Sequence of chain 1.A:
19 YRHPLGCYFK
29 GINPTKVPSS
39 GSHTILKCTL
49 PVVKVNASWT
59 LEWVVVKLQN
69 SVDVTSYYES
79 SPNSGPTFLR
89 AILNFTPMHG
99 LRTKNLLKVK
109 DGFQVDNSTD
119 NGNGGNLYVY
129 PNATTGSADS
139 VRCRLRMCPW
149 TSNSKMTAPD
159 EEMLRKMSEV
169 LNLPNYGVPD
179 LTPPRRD

This protein binds this small molecule.
Small molecule (SMILES): CC(=O)N[C@H]1[C@H](O[C@H]2[C@H](O)[C@@H](NC(C)=O)CO[C@@H]2CO)O[C@H](CO)[C@@H](O)[C@@H]1O

Binding-site contacts:
Ligand atom O7 contacts residue TYR128 of chain 1.A at 3.3 Å (h-bond).
Ligand atom O3 contacts residue LYS108 of chain 1.A at 4.3 Å.
Ligand atom O7 contacts residue VAL107 of chain 1.A at 3.5 Å.
Ligand atom O5 contacts residue ASN130 of chain 1.A at 2.3 Å (h-bond).
Ligand atom C7 contacts residue VAL107 of chain 1.A at 4.3 Å (hydrophobic).
Ligand atom C7 contacts residue ASN130 of chain 1.A at 3.4 Å.
Ligand atom C1 contacts residue VAL107 of chain 1.A at 4.2 Å (hydrophobic).
Ligand atom C2 contacts residue VAL107 of chain 1.A at 4.0 Å (hydrophobic).
Ligand atom C8 contacts residue LYS108 of chain 1.A at 3.4 Å.
Ligand atom O4 contacts residue VAL107 of chain 1.A at 3.4 Å.
Ligand atom C5 contacts residue VAL107 of chain 1.A at 4.4 Å (hydrophobic).
Ligand atom N2 contacts residue ASN130 of chain 1.A at 3.0 Å (h-bond).
Ligand atom C5 contacts residue ASN130 of chain 1.A at 3.6 Å.
Ligand atom C7 contacts residue TYR128 of chain 1.A at 4.0 Å (hydrophobic).
Ligand atom C4 contacts residue ASN130 of chain 1.A at 4.1 Å.
Ligand atom C3 contacts residue LYS108 of chain 1.A at 4.3 Å.
Ligand atom O6 contacts residue ASN130 of chain 1.A at 4.5 Å.
Ligand atom O6 contacts residue TYR128 of chain 1.A at 3.4 Å.
Ligand atom C2 contacts residue ASN130 of chain 1.A at 2.4 Å.
Ligand atom C3 contacts residue ASN130 of chain 1.A at 3.8 Å.
Ligand atom C7 contacts residue GLN112 of chain 1.A at 3.9 Å.
Ligand atom O5 contacts residue TYR128 of chain 1.A at 4.3 Å.
Ligand atom C7 contacts residue LYS108 of chain 1.A at 3.5 Å.
Ligand atom C1 contacts residue ASN130 of chain 1.A at 1.4 Å.
Ligand atom C8 contacts residue TYR128 of chain 1.A at 4.2 Å (hydrophobic).
Ligand atom O3 contacts residue VAL107 of chain 1.A at 4.3 Å.
Ligand atom C2 contacts residue LYS108 of chain 1.A at 4.2 Å.
Ligand atom N2 contacts residue VAL107 of chain 1.A at 4.1 Å.
Ligand atom C6 contacts residue TYR128 of chain 1.A at 4.2 Å (hydrophobic).
Ligand atom N2 contacts residue LYS108 of chain 1.A at 3.1 Å (salt-bridge).
Ligand atom C3 contacts residue VAL107 of chain 1.A at 3.5 Å (hydrophobic).
Ligand atom O7 contacts residue GLN112 of chain 1.A at 3.3 Å (h-bond).
Ligand atom C8 contacts residue GLN112 of chain 1.A at 3.9 Å.
Ligand atom C4 contacts residue VAL107 of chain 1.A at 4.3 Å (hydrophobic).
Ligand atom C5 contacts residue TYR128 of chain 1.A at 4.4 Å (hydrophobic).
Ligand atom C8 contacts residue ASN130 of chain 1.A at 3.6 Å.
Ligand atom O7 contacts residue ASN130 of chain 1.A at 4.1 Å.